Sequence of chain 1.E:
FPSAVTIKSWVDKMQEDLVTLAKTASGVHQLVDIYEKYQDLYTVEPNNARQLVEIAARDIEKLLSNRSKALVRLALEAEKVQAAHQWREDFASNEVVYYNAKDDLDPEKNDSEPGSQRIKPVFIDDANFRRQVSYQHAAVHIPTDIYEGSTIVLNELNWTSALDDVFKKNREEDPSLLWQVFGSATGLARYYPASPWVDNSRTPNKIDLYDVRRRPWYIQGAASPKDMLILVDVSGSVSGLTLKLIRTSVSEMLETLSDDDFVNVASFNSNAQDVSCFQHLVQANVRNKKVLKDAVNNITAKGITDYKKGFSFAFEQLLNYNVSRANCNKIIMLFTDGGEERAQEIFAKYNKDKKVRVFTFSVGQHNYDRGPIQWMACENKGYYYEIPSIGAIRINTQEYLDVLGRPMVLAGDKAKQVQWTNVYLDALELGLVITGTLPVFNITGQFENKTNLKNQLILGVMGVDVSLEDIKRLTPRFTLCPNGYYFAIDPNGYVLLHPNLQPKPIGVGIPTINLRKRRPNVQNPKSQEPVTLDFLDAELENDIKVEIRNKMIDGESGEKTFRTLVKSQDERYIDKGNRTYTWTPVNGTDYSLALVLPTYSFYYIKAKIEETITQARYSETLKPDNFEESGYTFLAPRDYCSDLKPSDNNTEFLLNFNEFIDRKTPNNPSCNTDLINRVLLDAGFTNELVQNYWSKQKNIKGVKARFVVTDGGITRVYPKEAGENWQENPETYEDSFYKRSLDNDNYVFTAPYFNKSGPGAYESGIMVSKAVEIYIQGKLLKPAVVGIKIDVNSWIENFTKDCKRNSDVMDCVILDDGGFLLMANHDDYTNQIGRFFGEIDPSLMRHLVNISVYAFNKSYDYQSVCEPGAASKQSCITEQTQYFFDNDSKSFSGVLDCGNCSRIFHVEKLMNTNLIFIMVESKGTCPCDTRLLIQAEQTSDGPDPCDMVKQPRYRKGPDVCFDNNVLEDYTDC

The small molecule below binds the protein below.
Small molecule (SMILES): CC(=O)N[C@@H]1[C@@H](O)[C@H](O)[C@@H](CO)O[C@H]1O

Binding-site contacts:
Ligand atom C3 contacts residue ASN972 of chain 1.E at 4.2 Å.
Ligand atom N2 contacts residue ASN972 of chain 1.E at 3.1 Å (h-bond).
Ligand atom C2 contacts residue ASN972 of chain 1.E at 2.9 Å.
Ligand atom C7 contacts residue ASN972 of chain 1.E at 4.1 Å.
Ligand atom C1 contacts residue ASN972 of chain 1.E at 1.8 Å.
Ligand atom O5 contacts residue ASN972 of chain 1.E at 2.8 Å (h-bond).
Ligand atom C5 contacts residue ASN972 of chain 1.E at 4.1 Å.